Binding-site contacts:
Ligand atom O1B contacts residue ASP91 of chain 3.C at 3.0 Å (salt-bridge).
Ligand atom O3G contacts residue MG1 of chain 3.Q at 2.2 Å.
Ligand atom PA contacts residue GLY40 of chain 3.C at 3.6 Å.
Ligand atom O3G contacts residue ASP386 of chain 3.C at 3.6 Å (salt-bridge).
Ligand atom O2G contacts residue ASN59 of chain 3.C at 3.2 Å (h-bond).
Ligand atom O1B contacts residue GLY92 of chain 3.C at 2.9 Å (h-bond).
Ligand atom O2G contacts residue LYS161 of chain 3.C at 3.3 Å (salt-bridge).
Ligand atom O3G contacts residue ASP91 of chain 3.C at 3.0 Å (salt-bridge).
Ligand atom O2' contacts residue GLY404 of chain 3.C at 2.9 Å (h-bond).
Ligand atom O3A contacts residue LEU39 of chain 3.C at 3.2 Å.
Ligand atom O2B contacts residue GLY92 of chain 3.C at 3.0 Å.
Ligand atom O2B contacts residue THR95 of chain 3.C at 2.7 Å (h-bond).
Ligand atom O2G contacts residue ASP60 of chain 3.C at 3.2 Å.
Ligand atom C5 contacts residue VAL488 of chain 3.C at 3.6 Å (hydrophobic).
Ligand atom C5 contacts residue PRO41 of chain 3.C at 3.4 Å (hydrophobic).
Ligand atom O1B contacts residue MG1 of chain 3.Q at 2.1 Å.
Ligand atom O3G contacts residue LYS161 of chain 3.C at 3.0 Å (salt-bridge).
Ligand atom O1G contacts residue GLY92 of chain 3.C at 3.6 Å (h-bond).
Ligand atom PB contacts residue GLY92 of chain 3.C at 3.5 Å.
Ligand atom O2B contacts residue THR94 of chain 3.C at 3.4 Å (h-bond).
Ligand atom O4' contacts residue GLY40 of chain 3.C at 3.3 Å.
Ligand atom PA contacts residue MG1 of chain 3.Q at 3.4 Å.
Ligand atom O2A contacts residue ASN59 of chain 3.C at 3.6 Å (h-bond).
Ligand atom O2A contacts residue THR38 of chain 3.C at 3.2 Å (h-bond).
Ligand atom PB contacts residue MG1 of chain 3.Q at 3.2 Å.
Ligand atom O2G contacts residue GLY61 of chain 3.C at 2.7 Å (h-bond).
Ligand atom O5' contacts residue GLY40 of chain 3.C at 3.1 Å (h-bond).
Ligand atom O2A contacts residue GLY40 of chain 3.C at 2.9 Å (h-bond).
Ligand atom PG contacts residue MG1 of chain 3.Q at 3.3 Å.
Ligand atom C2 contacts residue LEU473 of chain 3.C at 3.4 Å (hydrophobic).
Ligand atom O1G contacts residue THR93 of chain 3.C at 2.7 Å (h-bond).
Ligand atom O1A contacts residue MG1 of chain 3.Q at 2.2 Å.
Ligand atom N3B contacts residue THR94 of chain 3.C at 3.0 Å (h-bond).
Ligand atom N3 contacts residue GLY404 of chain 3.C at 3.2 Å.
Ligand atom O2' contacts residue GLU490 of chain 3.C at 2.7 Å (salt-bridge).
Ligand atom C2' contacts residue GLU490 of chain 3.C at 3.3 Å.
Ligand atom N6 contacts residue PHE476 of chain 3.C at 3.3 Å.
Ligand atom N7 contacts residue PRO41 of chain 3.C at 3.4 Å.
Ligand atom O2A contacts residue GLY160 of chain 3.C at 3.2 Å (h-bond).
Ligand atom C8 contacts residue PRO41 of chain 3.C at 3.5 Å (hydrophobic).

Sequence of chain 3.C:
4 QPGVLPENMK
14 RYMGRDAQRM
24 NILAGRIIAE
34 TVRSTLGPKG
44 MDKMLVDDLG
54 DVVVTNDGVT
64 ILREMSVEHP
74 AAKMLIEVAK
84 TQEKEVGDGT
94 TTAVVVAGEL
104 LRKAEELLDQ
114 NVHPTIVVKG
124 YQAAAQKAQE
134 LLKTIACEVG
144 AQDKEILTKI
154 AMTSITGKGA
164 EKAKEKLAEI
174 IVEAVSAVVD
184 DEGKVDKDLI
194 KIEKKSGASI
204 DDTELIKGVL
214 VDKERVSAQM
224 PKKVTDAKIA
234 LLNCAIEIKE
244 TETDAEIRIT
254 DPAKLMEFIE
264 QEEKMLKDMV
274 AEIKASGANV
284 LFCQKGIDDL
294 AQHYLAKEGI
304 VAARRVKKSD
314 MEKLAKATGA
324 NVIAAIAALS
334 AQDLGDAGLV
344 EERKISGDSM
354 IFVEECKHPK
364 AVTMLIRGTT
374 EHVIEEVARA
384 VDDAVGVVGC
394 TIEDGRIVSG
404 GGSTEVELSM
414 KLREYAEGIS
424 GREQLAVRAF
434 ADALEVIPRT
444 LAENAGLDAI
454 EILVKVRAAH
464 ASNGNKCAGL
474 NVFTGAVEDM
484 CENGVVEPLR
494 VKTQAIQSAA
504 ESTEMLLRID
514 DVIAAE

This protein binds this small molecule.
Small molecule (SMILES): Nc1ncnc2c1ncn2[C@@H]1O[C@H](CO[P](=O)(O)O[P](=O)(O)NP(=O)(O)O)[C@@H](O)[C@H]1O